Binding-site contacts:
Ligand atom C7 contacts residue ASN105 of chain 2.A at 3.1 Å.
Ligand atom N2 contacts residue ASP101 of chain 2.A at 4.4 Å.
Ligand atom C8 contacts residue HIS98 of chain 2.A at 3.8 Å.
Ligand atom C8 contacts residue HIS102 of chain 2.A at 3.6 Å.
Ligand atom C5 contacts residue ASN105 of chain 2.A at 3.7 Å.
Ligand atom C2 contacts residue ASN105 of chain 2.A at 2.4 Å.
Ligand atom C1 contacts residue ASN105 of chain 2.A at 1.4 Å.
Ligand atom N2 contacts residue ASN105 of chain 2.A at 2.8 Å (h-bond).
Ligand atom O7 contacts residue HIS102 of chain 2.A at 4.0 Å.
Ligand atom O5 contacts residue ASN105 of chain 2.A at 2.4 Å (h-bond).
Ligand atom C8 contacts residue BTB1 of chain 2.L at 4.0 Å.
Ligand atom C8 contacts residue ASP101 of chain 2.A at 4.1 Å.
Ligand atom C7 contacts residue HIS102 of chain 2.A at 4.3 Å.
Ligand atom C3 contacts residue ASN105 of chain 2.A at 3.8 Å.
Ligand atom C4 contacts residue ASN105 of chain 2.A at 4.2 Å.
Ligand atom C8 contacts residue ASN105 of chain 2.A at 4.3 Å.
Ligand atom O7 contacts residue ASN105 of chain 2.A at 2.9 Å (h-bond).

This small molecule binds to this protein.
Small molecule (SMILES): CC(=O)N[C@@H]1[C@@H](O)[C@H](O)[C@@H](CO)O[C@H]1O

Sequence of chain 2.A:
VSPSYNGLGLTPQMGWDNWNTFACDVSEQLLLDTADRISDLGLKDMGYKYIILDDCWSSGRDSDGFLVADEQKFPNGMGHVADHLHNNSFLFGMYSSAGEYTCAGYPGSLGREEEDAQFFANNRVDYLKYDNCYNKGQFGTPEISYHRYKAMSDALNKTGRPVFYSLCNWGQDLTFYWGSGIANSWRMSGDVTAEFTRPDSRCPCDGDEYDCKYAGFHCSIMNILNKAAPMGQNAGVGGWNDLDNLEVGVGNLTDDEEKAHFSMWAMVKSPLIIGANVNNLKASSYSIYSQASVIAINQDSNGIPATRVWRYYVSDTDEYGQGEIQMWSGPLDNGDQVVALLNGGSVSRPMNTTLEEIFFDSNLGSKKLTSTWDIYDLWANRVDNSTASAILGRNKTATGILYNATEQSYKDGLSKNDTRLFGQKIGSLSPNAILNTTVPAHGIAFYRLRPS